Binding-site contacts:
Ligand atom O4 contacts residue GLU353 of chain 1.C at 3.4 Å.
Ligand atom C6 contacts residue TRP359 of chain 1.C at 3.9 Å (hydrophobic).
Ligand atom C8 contacts residue THR301 of chain 1.C at 3.8 Å.
Ligand atom O3 contacts residue NAG2 of chain 1.M at 3.9 Å.
Ligand atom C7 contacts residue ASN433 of chain 1.C at 3.8 Å.
Ligand atom O5 contacts residue ASN433 of chain 1.C at 2.3 Å (h-bond).
Ligand atom C2 contacts residue ASN433 of chain 1.C at 2.5 Å.
Ligand atom N2 contacts residue ASN433 of chain 1.C at 2.9 Å (h-bond).
Ligand atom O6 contacts residue VAL354 of chain 1.C at 2.5 Å (h-bond).
Ligand atom C6 contacts residue NAG2 of chain 1.M at 3.7 Å.
Ligand atom N2 contacts residue THR300 of chain 1.C at 3.0 Å (h-bond).
Ligand atom O6 contacts residue SER351 of chain 1.C at 4.1 Å.
Ligand atom C1 contacts residue TRP359 of chain 1.C at 3.8 Å (hydrophobic).
Ligand atom O6 contacts residue NAG2 of chain 1.M at 2.7 Å (h-bond).
Ligand atom C7 contacts residue THR300 of chain 1.C at 3.8 Å.
Ligand atom O3 contacts residue NAG2 of chain 1.M at 3.6 Å.
Ligand atom C8 contacts residue THR300 of chain 1.C at 3.5 Å.
Ligand atom C1 contacts residue GLU353 of chain 1.C at 3.9 Å.
Ligand atom C5 contacts residue GLU353 of chain 1.C at 4.0 Å.
Ligand atom C5 contacts residue NAG2 of chain 1.M at 3.7 Å.
Ligand atom O2 contacts residue NAG2 of chain 1.M at 2.4 Å (h-bond).
Ligand atom C2 contacts residue GLU353 of chain 1.C at 3.1 Å.
Ligand atom C5 contacts residue TRP359 of chain 1.C at 4.0 Å (hydrophobic).
Ligand atom C4 contacts residue ASN433 of chain 1.C at 4.2 Å.
Ligand atom C6 contacts residue VAL354 of chain 1.C at 3.3 Å (hydrophobic).
Ligand atom C6 contacts residue GLU353 of chain 1.C at 3.8 Å.
Ligand atom C1 contacts residue NAG2 of chain 1.M at 3.8 Å.
Ligand atom C6 contacts residue SER351 of chain 1.C at 3.5 Å.
Ligand atom O6 contacts residue GLU353 of chain 1.C at 2.7 Å (salt-bridge).
Ligand atom C3 contacts residue ASN433 of chain 1.C at 3.8 Å.
Ligand atom C1 contacts residue ASN433 of chain 1.C at 1.4 Å.
Ligand atom C5 contacts residue ASN433 of chain 1.C at 3.6 Å.
Ligand atom C3 contacts residue THR300 of chain 1.C at 4.0 Å.
Ligand atom O4 contacts residue NAG2 of chain 1.M at 3.3 Å.
Ligand atom O2 contacts residue GLU353 of chain 1.C at 2.6 Å (salt-bridge).
Ligand atom C2 contacts residue THR300 of chain 1.C at 4.0 Å.
Ligand atom O5 contacts residue TRP359 of chain 1.C at 3.0 Å (h-bond).
Ligand atom O6 contacts residue NAG2 of chain 1.M at 4.1 Å.
Ligand atom C2 contacts residue NAG2 of chain 1.M at 3.2 Å.
Ligand atom O6 contacts residue TRP359 of chain 1.C at 4.0 Å.

Sequence of chain 1.C:
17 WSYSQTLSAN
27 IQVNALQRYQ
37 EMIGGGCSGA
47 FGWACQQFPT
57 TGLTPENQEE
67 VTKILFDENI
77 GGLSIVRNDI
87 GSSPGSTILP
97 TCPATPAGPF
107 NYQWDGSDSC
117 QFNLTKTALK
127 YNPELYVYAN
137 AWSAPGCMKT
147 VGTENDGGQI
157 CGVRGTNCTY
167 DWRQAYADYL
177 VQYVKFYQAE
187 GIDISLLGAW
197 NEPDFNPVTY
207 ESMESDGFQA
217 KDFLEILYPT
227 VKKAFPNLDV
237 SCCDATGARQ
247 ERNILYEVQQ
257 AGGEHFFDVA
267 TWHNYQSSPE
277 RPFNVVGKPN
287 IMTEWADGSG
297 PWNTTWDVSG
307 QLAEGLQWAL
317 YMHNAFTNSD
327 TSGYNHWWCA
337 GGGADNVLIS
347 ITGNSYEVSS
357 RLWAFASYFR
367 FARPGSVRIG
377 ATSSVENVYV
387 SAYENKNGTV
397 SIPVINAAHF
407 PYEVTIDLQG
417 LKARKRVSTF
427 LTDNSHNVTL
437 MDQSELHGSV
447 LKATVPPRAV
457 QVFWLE

This protein binds this small molecule.
Small molecule (SMILES): CC(=O)N[C@H]1[C@H](O[C@H]2[C@H](O)[C@@H](NC(C)=O)CO[C@@H]2CO)O[C@H](CO)[C@@H](O[C@@H]2O[C@H](CO[C@H]3O[C@H](CO)[C@@H](O)[C@H](O[C@H]4O[C@H](CO)[C@@H](O)[C@H](O)[C@@H]4O)[C@@H]3O)[C@@H](O)[C@H](O[C@H]3O[C@H](CO)[C@@H](O)[C@H](O)[C@@H]3O)[C@@H]2O)[C@@H]1O